Binding-site contacts:
Ligand atom C3 contacts residue ASN54 of chain 1.A at 3.7 Å.
Ligand atom C4 contacts residue ASP35 of chain 1.A at 4.0 Å.
Ligand atom O5 contacts residue ASN37 of chain 1.A at 3.4 Å (h-bond).
Ligand atom C5 contacts residue ASN37 of chain 1.A at 4.5 Å.
Ligand atom O5 contacts residue ASN54 of chain 1.A at 2.4 Å (h-bond).
Ligand atom C8 contacts residue ASN36 of chain 1.A at 4.4 Å.
Ligand atom C4 contacts residue ASN54 of chain 1.A at 4.2 Å.
Ligand atom C7 contacts residue ASN54 of chain 1.A at 3.8 Å.
Ligand atom N2 contacts residue ASN54 of chain 1.A at 3.1 Å (h-bond).
Ligand atom C3 contacts residue ASP35 of chain 1.A at 4.4 Å.
Ligand atom O6 contacts residue ASP35 of chain 1.A at 3.7 Å.
Ligand atom O5 contacts residue ASP35 of chain 1.A at 4.2 Å.
Ligand atom C2 contacts residue ASN37 of chain 1.A at 4.4 Å.
Ligand atom C8 contacts residue ASP35 of chain 1.A at 3.7 Å.
Ligand atom N2 contacts residue ASP35 of chain 1.A at 4.0 Å.
Ligand atom O7 contacts residue ASN36 of chain 1.A at 4.3 Å.
Ligand atom C8 contacts residue ASN54 of chain 1.A at 3.9 Å.
Ligand atom C1 contacts residue ASN37 of chain 1.A at 3.9 Å.
Ligand atom O3 contacts residue ASP35 of chain 1.A at 4.4 Å.
Ligand atom C1 contacts residue ASP35 of chain 1.A at 4.3 Å.
Ligand atom C2 contacts residue ASP35 of chain 1.A at 3.9 Å.
Ligand atom C2 contacts residue ASN54 of chain 1.A at 2.8 Å.
Ligand atom C5 contacts residue ASN54 of chain 1.A at 3.5 Å.
Ligand atom O6 contacts residue ASN37 of chain 1.A at 3.7 Å.
Ligand atom C1 contacts residue ASN54 of chain 1.A at 1.4 Å.
Ligand atom O7 contacts residue ASP35 of chain 1.A at 3.0 Å (salt-bridge).
Ligand atom C7 contacts residue ASP35 of chain 1.A at 3.3 Å.

A small-molecule ligand and the protein it binds are described below.
Small molecule (SMILES): CC(=O)N[C@H]1[C@H](O[C@H]2[C@H](O)[C@@H](NC(C)=O)CO[C@@H]2CO)O[C@H](CO)[C@@H](O)[C@@H]1O

Sequence of chain 1.A:
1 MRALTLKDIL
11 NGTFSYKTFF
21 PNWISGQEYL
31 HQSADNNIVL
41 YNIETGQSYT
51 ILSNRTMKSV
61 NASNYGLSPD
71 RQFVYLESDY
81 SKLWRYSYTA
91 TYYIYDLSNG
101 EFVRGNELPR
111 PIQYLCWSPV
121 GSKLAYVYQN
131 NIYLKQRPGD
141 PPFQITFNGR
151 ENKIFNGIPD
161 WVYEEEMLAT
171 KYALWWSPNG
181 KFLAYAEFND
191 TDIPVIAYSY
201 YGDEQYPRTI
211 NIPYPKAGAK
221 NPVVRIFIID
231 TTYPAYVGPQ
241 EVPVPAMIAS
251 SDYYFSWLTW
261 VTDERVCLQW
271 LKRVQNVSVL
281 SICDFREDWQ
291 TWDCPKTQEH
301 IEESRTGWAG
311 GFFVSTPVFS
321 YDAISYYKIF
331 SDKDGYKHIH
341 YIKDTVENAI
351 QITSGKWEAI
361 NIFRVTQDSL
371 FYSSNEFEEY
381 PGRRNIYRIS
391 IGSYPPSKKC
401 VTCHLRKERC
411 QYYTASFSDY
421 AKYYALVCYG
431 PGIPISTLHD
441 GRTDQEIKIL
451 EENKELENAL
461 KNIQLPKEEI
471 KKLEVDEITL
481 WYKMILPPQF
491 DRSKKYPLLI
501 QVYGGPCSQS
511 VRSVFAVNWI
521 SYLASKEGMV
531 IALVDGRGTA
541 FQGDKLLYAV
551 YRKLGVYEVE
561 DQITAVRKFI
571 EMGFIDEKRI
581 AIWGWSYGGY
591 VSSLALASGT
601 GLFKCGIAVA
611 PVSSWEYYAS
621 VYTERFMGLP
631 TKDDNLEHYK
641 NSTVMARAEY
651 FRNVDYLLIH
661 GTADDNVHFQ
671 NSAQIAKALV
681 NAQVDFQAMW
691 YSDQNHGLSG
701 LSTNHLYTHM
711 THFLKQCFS